Binding-site contacts:
Ligand atom C contacts residue SER6 of chain 1.E at 4.2 Å.
Ligand atom CB contacts residue ALA2 of chain 1.E at 3.8 Å (hydrophobic).
Ligand atom OG1 contacts residue GLN3 of chain 1.E at 3.0 Å (h-bond).
Ligand atom OG contacts residue VAL4 of chain 1.E at 3.7 Å.
Ligand atom CB contacts residue GLN3 of chain 1.E at 4.0 Å.
Ligand atom C contacts residue GLN3 of chain 1.E at 3.6 Å.
Ligand atom C contacts residue VAL4 of chain 1.E at 3.4 Å (hydrophobic).
Ligand atom CB contacts residue GLN3 of chain 1.E at 3.3 Å.
Ligand atom CB contacts residue VAL4 of chain 1.E at 4.3 Å (hydrophobic).
Ligand atom OG contacts residue ALA2 of chain 1.E at 4.3 Å.
Ligand atom N contacts residue GLY1 of chain 1.E at 3.7 Å.
Ligand atom CA contacts residue VAL4 of chain 1.E at 3.7 Å (hydrophobic).
Ligand atom O contacts residue ALA2 of chain 1.E at 3.0 Å (h-bond).
Ligand atom CB contacts residue SER5 of chain 1.E at 3.9 Å.
Ligand atom O contacts residue ALA2 of chain 1.E at 3.6 Å.
Ligand atom C contacts residue SER5 of chain 1.E at 4.1 Å.
Ligand atom O contacts residue GLN3 of chain 1.E at 3.5 Å (h-bond).
Ligand atom O contacts residue GLY1 of chain 1.E at 3.0 Å (h-bond).
Ligand atom CA contacts residue ALA2 of chain 1.E at 3.2 Å (hydrophobic).
Ligand atom N contacts residue VAL4 of chain 1.E at 4.2 Å.
Ligand atom N contacts residue VAL4 of chain 1.E at 2.7 Å (h-bond).
Ligand atom N contacts residue GLN3 of chain 1.E at 3.9 Å.
Ligand atom C contacts residue GLY1 of chain 1.E at 3.7 Å.
Ligand atom OG1 contacts residue SER5 of chain 1.E at 2.8 Å (h-bond).
Ligand atom N contacts residue ALA2 of chain 1.E at 2.8 Å (h-bond).
Ligand atom C contacts residue ALA2 of chain 1.E at 4.1 Å (hydrophobic).
Ligand atom CG2 contacts residue GLN3 of chain 1.E at 3.9 Å.
Ligand atom OG1 contacts residue VAL4 of chain 1.E at 3.5 Å (h-bond).
Ligand atom O contacts residue VAL4 of chain 1.E at 2.8 Å (h-bond).
Ligand atom OG1 contacts residue GLN43 of chain 1.E at 4.1 Å.
Ligand atom N contacts residue GLN3 of chain 1.E at 4.1 Å.
Ligand atom O contacts residue SER5 of chain 1.E at 3.6 Å.
Ligand atom CB contacts residue VAL4 of chain 1.E at 4.0 Å (hydrophobic).
Ligand atom O contacts residue MYR1 of chain 1.G at 3.6 Å.
Ligand atom O contacts residue SER6 of chain 1.E at 3.4 Å (h-bond).
Ligand atom CA contacts residue GLY1 of chain 1.E at 4.0 Å.
Ligand atom CA contacts residue VAL4 of chain 1.E at 3.2 Å (hydrophobic).
Ligand atom C contacts residue VAL4 of chain 1.E at 4.0 Å (hydrophobic).
Ligand atom CA contacts residue GLN3 of chain 1.E at 4.1 Å.
Ligand atom C contacts residue ALA2 of chain 1.E at 3.5 Å (hydrophobic).

Sequence of chain 1.E:
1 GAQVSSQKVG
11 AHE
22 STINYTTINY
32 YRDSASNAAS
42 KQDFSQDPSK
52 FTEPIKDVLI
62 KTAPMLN

This small molecule binds to this protein.
Small molecule (SMILES): C[C@@H](O)[C@@H](C=O)NC(=O)[C@H](CO)NC(=O)[C@H](CO)NC(=O)[C@H](CO)NC(=O)CN